Binding-site contacts:
Ligand atom C1 contacts residue SER107 of chain 1.B at 3.6 Å.
Ligand atom O6 contacts residue ASP76 of chain 1.B at 2.8 Å (salt-bridge).
Ligand atom O7 contacts residue GLY74 of chain 1.B at 4.3 Å.
Ligand atom C2 contacts residue ASN103 of chain 1.B at 2.4 Å.
Ligand atom C1 contacts residue ASN103 of chain 1.B at 1.4 Å.
Ligand atom C8 contacts residue VAL104 of chain 1.B at 3.6 Å (hydrophobic).
Ligand atom C6 contacts residue PRO77 of chain 1.B at 4.2 Å (hydrophobic).
Ligand atom O5 contacts residue ASN103 of chain 1.B at 2.3 Å (h-bond).
Ligand atom C7 contacts residue ASN103 of chain 1.B at 3.6 Å.
Ligand atom C1 contacts residue PRO77 of chain 1.B at 4.3 Å (hydrophobic).
Ligand atom C5 contacts residue SER107 of chain 1.B at 3.3 Å.
Ligand atom C4 contacts residue ASN103 of chain 1.B at 4.2 Å.
Ligand atom O6 contacts residue PRO77 of chain 1.B at 3.8 Å.
Ligand atom O5 contacts residue PRO77 of chain 1.B at 3.5 Å.
Ligand atom C8 contacts residue THR105 of chain 1.B at 4.0 Å.
Ligand atom C1 contacts residue THR105 of chain 1.B at 3.4 Å.
Ligand atom C7 contacts residue THR105 of chain 1.B at 4.2 Å.
Ligand atom O5 contacts residue SER107 of chain 1.B at 3.2 Å (h-bond).
Ligand atom C5 contacts residue ASN103 of chain 1.B at 3.6 Å.
Ligand atom O7 contacts residue ASN103 of chain 1.B at 3.9 Å.
Ligand atom C6 contacts residue SER107 of chain 1.B at 3.7 Å.
Ligand atom C6 contacts residue ASP76 of chain 1.B at 3.3 Å.
Ligand atom N2 contacts residue THR105 of chain 1.B at 3.1 Å (h-bond).
Ligand atom C3 contacts residue ASN103 of chain 1.B at 3.8 Å.
Ligand atom C2 contacts residue THR105 of chain 1.B at 3.7 Å.
Ligand atom C3 contacts residue THR105 of chain 1.B at 4.1 Å.
Ligand atom N2 contacts residue ASN103 of chain 1.B at 2.9 Å (h-bond).

A small-molecule ligand and the protein it binds are described below.
Small molecule (SMILES): CC(=O)N[C@@H]1[C@@H](O)[C@H](O)[C@@H](CO)O[C@H]1O

Sequence of chain 1.B:
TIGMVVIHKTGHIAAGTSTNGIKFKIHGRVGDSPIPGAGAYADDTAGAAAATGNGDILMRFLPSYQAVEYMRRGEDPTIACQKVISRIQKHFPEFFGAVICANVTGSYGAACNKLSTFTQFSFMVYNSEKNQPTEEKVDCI